Sequence of chain 1.A:
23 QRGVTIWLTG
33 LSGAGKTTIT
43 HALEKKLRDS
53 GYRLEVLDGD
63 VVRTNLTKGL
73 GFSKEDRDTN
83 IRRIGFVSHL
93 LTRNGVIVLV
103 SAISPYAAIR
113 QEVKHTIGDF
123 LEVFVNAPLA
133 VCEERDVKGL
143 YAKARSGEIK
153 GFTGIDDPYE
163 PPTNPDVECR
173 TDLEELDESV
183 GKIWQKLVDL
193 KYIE

Binding-site contacts:
Ligand atom C2 contacts residue THR155 of chain 1.A at 3.5 Å.
Ligand atom C6 contacts residue PHE74 of chain 1.A at 3.7 Å (hydrophobic).
Ligand atom C6 contacts residue PHE154 of chain 1.A at 3.4 Å (hydrophobic).
Ligand atom O4' contacts residue PHE74 of chain 1.A at 3.2 Å.
Ligand atom C5 contacts residue PHE154 of chain 1.A at 3.7 Å (hydrophobic).
Ligand atom N6 contacts residue PHE154 of chain 1.A at 3.6 Å.
Ligand atom C5' contacts residue ILE105 of chain 1.A at 3.7 Å (hydrophobic).
Ligand atom C6 contacts residue ARG79 of chain 1.A at 3.6 Å.
Ligand atom C8 contacts residue PHE74 of chain 1.A at 3.4 Å (hydrophobic).
Ligand atom N3 contacts residue ILE105 of chain 1.A at 3.6 Å.
Ligand atom N1 contacts residue ARG79 of chain 1.A at 3.0 Å (salt-bridge).
Ligand atom O2A contacts residue ARG65 of chain 1.A at 2.8 Å (salt-bridge).
Ligand atom O5' contacts residue ARG65 of chain 1.A at 3.5 Å (salt-bridge).
Ligand atom N1 contacts residue PHE154 of chain 1.A at 3.4 Å.
Ligand atom C2 contacts residue ARG79 of chain 1.A at 3.6 Å.
Ligand atom O2' contacts residue LYS140 of chain 1.A at 3.6 Å.
Ligand atom O3B contacts residue ASN82 of chain 1.A at 2.9 Å (h-bond).
Ligand atom PA contacts residue ARG65 of chain 1.A at 3.6 Å.
Ligand atom O1B contacts residue ILE83 of chain 1.A at 3.3 Å.
Ligand atom O2A contacts residue ASN82 of chain 1.A at 2.9 Å (h-bond).
Ligand atom O3' contacts residue ASP62 of chain 1.A at 3.1 Å (salt-bridge).
Ligand atom N1 contacts residue THR155 of chain 1.A at 3.5 Å (h-bond).
Ligand atom N6 contacts residue GLY153 of chain 1.A at 3.0 Å (h-bond).
Ligand atom O1B contacts residue ILE105 of chain 1.A at 3.4 Å (h-bond).
Ligand atom N6 contacts residue PHE74 of chain 1.A at 3.7 Å.
Ligand atom N7 contacts residue PHE74 of chain 1.A at 3.3 Å.
Ligand atom O1A contacts residue ILE105 of chain 1.A at 2.8 Å (h-bond).
Ligand atom O1A contacts residue ALA104 of chain 1.A at 3.4 Å.
Ligand atom C2' contacts residue LEU142 of chain 1.A at 3.4 Å (hydrophobic).
Ligand atom O1B contacts residue SER106 of chain 1.A at 2.8 Å (h-bond).
Ligand atom O2B contacts residue ARG79 of chain 1.A at 2.9 Å (salt-bridge).
Ligand atom C2 contacts residue ILE105 of chain 1.A at 3.5 Å (hydrophobic).
Ligand atom O2B contacts residue PRO107 of chain 1.A at 3.3 Å.
Ligand atom C4 contacts residue PHE74 of chain 1.A at 3.5 Å (hydrophobic).
Ligand atom C4' contacts residue ASP62 of chain 1.A at 3.3 Å.
Ligand atom O3B contacts residue ARG65 of chain 1.A at 2.9 Å (salt-bridge).
Ligand atom O2' contacts residue LEU142 of chain 1.A at 3.2 Å.
Ligand atom N6 contacts residue ARG79 of chain 1.A at 3.6 Å (salt-bridge).
Ligand atom O5' contacts residue PHE74 of chain 1.A at 3.6 Å.
Ligand atom N9 contacts residue PHE74 of chain 1.A at 3.4 Å.

The protein below binds the small molecule below.
Small molecule (SMILES): Nc1ncnc2c1ncn2[C@@H]1O[C@H](CO[P](=O)(O)OS(=O)(=O)O)[C@@H](O)[C@H]1O